Binding-site contacts:
Ligand atom O5 contacts residue THR310 of chain 2.A at 3.4 Å (h-bond).
Ligand atom O6 contacts residue GLN375 of chain 2.A at 3.3 Å.
Ligand atom C5 contacts residue THR310 of chain 2.A at 3.4 Å.
Ligand atom O2 contacts residue LEU296 of chain 2.A at 3.4 Å.
Ligand atom C4 contacts residue GLU294 of chain 2.A at 3.5 Å.
Ligand atom O5 contacts residue GLY312 of chain 2.A at 3.6 Å.
Ligand atom C3 contacts residue GLU294 of chain 2.A at 3.3 Å.
Ligand atom O5 contacts residue GLY374 of chain 2.A at 3.3 Å.
Ligand atom O3 contacts residue ASP250 of chain 2.A at 3.0 Å (salt-bridge).
Ligand atom C6 contacts residue THR310 of chain 2.A at 3.5 Å.
Ligand atom O5 contacts residue GLN375 of chain 2.A at 3.6 Å (h-bond).
Ligand atom O5 contacts residue ASN120 of chain 1.A at 2.4 Å (h-bond).
Ligand atom C1 contacts residue ASN120 of chain 1.A at 1.5 Å.
Ligand atom O4 contacts residue ILE287 of chain 2.A at 3.6 Å.
Ligand atom C5 contacts residue ASN120 of chain 1.A at 3.7 Å.
Ligand atom C7 contacts residue ASN120 of chain 1.A at 3.4 Å.
Ligand atom O5 contacts residue ASP250 of chain 2.A at 3.6 Å.
Ligand atom O4 contacts residue ARG247 of chain 2.A at 3.5 Å (salt-bridge).
Ligand atom O6 contacts residue ASP250 of chain 2.A at 2.6 Å (salt-bridge).
Ligand atom O3 contacts residue LEU296 of chain 2.A at 3.7 Å.
Ligand atom O2 contacts residue GLY312 of chain 2.A at 3.1 Å.
Ligand atom N2 contacts residue ASN120 of chain 1.A at 2.9 Å (h-bond).
Ligand atom O6 contacts residue ILE285 of chain 2.A at 3.4 Å (h-bond).
Ligand atom C2 contacts residue ASN120 of chain 1.A at 2.4 Å.
Ligand atom O3 contacts residue ARG283 of chain 2.A at 3.0 Å (salt-bridge).
Ligand atom C6 contacts residue ASP250 of chain 2.A at 3.7 Å.
Ligand atom O7 contacts residue ARG140 of chain 1.A at 3.0 Å (salt-bridge).
Ligand atom O3 contacts residue GLN311 of chain 2.A at 3.6 Å.
Ligand atom O7 contacts residue ASN120 of chain 1.A at 3.5 Å (h-bond).
Ligand atom O4 contacts residue GLU294 of chain 2.A at 2.9 Å (salt-bridge).
Ligand atom C6 contacts residue PRO309 of chain 2.A at 3.5 Å (hydrophobic).
Ligand atom O2 contacts residue ASN249 of chain 2.A at 3.3 Å (h-bond).
Ligand atom O3 contacts residue GLU294 of chain 2.A at 2.7 Å (salt-bridge).
Ligand atom C6 contacts residue LEU373 of chain 2.A at 3.4 Å (hydrophobic).
Ligand atom C6 contacts residue ILE285 of chain 2.A at 3.5 Å (hydrophobic).
Ligand atom O3 contacts residue ASN249 of chain 2.A at 3.0 Å (h-bond).
Ligand atom C7 contacts residue ARG140 of chain 1.A at 3.6 Å.
Ligand atom C3 contacts residue GLY312 of chain 2.A at 3.4 Å.
Ligand atom C8 contacts residue ASN119 of chain 1.A at 3.6 Å.
Ligand atom O3 contacts residue GLY312 of chain 2.A at 3.1 Å (h-bond).

A protein and the small-molecule ligand that binds it are described below.
Small molecule (SMILES): CC(=O)N[C@H]1[C@H](O[C@H]2[C@H](O)[C@@H](NC(C)=O)CO[C@@H]2CO)O[C@H](CO)[C@@H](O[C@@H]2O[C@H](CO[C@H]3O[C@H](CO)[C@@H](O)[C@H](O)[C@@H]3O)[C@@H](O)[C@H](O[C@H]3O[C@H](CO)[C@@H](O)[C@H](O)[C@@H]3O[C@H]3O[C@H](CO)[C@@H](O)[C@H](O)[C@@H]3O[C@H]3O[C@H](CO)[C@@H](O)[C@H](O)[C@@H]3O)[C@@H]2O)[C@@H]1O

Sequence of chain 1.A:
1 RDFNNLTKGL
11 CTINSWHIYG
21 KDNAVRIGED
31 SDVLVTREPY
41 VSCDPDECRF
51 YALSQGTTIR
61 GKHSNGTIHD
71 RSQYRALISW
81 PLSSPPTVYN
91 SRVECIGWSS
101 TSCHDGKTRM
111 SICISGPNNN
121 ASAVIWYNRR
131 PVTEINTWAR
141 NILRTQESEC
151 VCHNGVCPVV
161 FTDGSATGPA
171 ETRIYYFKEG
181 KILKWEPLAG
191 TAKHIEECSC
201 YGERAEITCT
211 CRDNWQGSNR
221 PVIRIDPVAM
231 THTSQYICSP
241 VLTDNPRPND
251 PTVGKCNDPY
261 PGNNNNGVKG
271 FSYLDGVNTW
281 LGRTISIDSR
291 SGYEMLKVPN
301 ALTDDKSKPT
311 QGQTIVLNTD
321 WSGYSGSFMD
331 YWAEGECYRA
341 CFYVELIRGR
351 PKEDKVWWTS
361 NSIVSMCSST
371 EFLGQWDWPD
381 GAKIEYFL

Sequence of chain 2.A:
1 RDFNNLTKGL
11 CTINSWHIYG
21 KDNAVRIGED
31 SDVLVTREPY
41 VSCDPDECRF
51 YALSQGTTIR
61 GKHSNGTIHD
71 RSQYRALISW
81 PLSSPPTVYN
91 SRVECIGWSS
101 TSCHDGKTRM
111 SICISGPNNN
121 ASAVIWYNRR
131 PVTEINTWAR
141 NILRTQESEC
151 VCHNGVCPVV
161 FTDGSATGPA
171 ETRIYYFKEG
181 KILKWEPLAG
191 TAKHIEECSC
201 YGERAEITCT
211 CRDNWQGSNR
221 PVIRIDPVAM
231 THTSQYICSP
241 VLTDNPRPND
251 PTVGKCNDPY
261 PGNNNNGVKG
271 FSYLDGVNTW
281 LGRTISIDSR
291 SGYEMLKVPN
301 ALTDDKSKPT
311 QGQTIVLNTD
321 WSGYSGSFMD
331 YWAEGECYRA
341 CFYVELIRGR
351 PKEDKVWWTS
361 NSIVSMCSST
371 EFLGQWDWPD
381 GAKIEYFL